A small-molecule ligand and the protein it binds are described below.
Small molecule (SMILES): CC(=O)N[C@@H]1[C@@H](O)[C@H](O)[C@@H](CO)O[C@H]1O

Binding-site contacts:
Ligand atom N2 contacts residue ASN648 of chain 1.B at 2.9 Å (h-bond).
Ligand atom C5 contacts residue ASN648 of chain 1.B at 3.7 Å.
Ligand atom O5 contacts residue ASN648 of chain 1.B at 2.4 Å (h-bond).
Ligand atom C7 contacts residue ASN648 of chain 1.B at 3.8 Å.
Ligand atom C1 contacts residue ASN648 of chain 1.B at 1.4 Å.
Ligand atom C4 contacts residue ASN648 of chain 1.B at 4.2 Å.
Ligand atom O7 contacts residue ASN648 of chain 1.B at 4.3 Å.
Ligand atom C3 contacts residue ASN648 of chain 1.B at 3.8 Å.
Ligand atom C2 contacts residue ASN648 of chain 1.B at 2.5 Å.

Sequence of chain 1.B:
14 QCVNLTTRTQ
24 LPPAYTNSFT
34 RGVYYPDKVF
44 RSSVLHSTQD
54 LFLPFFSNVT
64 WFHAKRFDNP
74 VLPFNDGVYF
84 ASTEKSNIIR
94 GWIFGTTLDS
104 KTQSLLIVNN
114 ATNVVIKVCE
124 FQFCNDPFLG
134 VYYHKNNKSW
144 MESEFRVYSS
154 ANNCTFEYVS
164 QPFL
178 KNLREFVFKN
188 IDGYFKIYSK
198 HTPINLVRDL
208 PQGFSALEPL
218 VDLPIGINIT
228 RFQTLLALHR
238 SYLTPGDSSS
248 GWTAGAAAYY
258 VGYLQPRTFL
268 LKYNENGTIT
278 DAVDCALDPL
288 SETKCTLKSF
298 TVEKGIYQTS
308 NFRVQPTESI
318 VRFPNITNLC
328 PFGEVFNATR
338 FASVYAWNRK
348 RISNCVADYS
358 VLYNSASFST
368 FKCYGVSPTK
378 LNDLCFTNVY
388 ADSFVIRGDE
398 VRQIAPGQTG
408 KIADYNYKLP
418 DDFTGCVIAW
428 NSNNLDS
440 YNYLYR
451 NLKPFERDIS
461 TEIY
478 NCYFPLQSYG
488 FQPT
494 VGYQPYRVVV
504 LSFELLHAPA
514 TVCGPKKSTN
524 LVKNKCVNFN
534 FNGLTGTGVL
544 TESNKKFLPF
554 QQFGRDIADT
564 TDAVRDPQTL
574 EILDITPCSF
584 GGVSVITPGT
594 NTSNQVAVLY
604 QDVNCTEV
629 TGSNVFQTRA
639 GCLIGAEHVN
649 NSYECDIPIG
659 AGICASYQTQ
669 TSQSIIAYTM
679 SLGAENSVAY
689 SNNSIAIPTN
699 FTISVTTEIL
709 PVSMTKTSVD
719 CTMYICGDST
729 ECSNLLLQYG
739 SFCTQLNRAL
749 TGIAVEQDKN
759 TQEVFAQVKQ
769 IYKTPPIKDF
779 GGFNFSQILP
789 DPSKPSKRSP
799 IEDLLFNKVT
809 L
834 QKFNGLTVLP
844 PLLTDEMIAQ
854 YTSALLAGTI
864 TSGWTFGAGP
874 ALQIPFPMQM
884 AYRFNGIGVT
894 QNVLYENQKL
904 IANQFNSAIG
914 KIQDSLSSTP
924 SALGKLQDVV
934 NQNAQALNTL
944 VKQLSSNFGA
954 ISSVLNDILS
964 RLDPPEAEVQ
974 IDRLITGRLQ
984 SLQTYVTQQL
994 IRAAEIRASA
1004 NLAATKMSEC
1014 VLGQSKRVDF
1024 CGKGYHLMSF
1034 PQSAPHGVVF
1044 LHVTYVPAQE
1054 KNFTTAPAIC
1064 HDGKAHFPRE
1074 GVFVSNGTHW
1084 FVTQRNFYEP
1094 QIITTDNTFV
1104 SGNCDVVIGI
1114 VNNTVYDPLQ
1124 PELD